Sequence of chain 1.A:
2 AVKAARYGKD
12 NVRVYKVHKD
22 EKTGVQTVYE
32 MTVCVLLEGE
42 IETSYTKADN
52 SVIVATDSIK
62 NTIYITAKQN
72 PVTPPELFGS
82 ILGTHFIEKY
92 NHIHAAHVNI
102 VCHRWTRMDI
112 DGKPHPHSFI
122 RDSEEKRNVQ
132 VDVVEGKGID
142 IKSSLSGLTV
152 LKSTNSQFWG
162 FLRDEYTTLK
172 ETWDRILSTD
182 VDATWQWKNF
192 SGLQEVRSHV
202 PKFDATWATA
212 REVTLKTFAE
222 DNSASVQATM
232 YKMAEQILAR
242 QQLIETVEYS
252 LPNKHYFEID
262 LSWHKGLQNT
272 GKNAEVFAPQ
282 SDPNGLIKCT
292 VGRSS

The protein below binds the small molecule below.
Small molecule (SMILES): O=c1[nH]c(=O)c2nn[nH]c2[nH]1

Binding-site contacts:
Ligand atom C4 contacts residue ASN254 of chain 1.A at 3.9 Å.
Ligand atom C6 contacts residue GLN228 of chain 1.A at 3.7 Å.
Ligand atom N8 contacts residue LEU170 of chain 1.A at 4.0 Å.
Ligand atom O2 contacts residue SER226 of chain 1.A at 3.6 Å.
Ligand atom N7 contacts residue THR57 of chain 2.A at 2.9 Å (h-bond).
Ligand atom O2 contacts residue ASN254 of chain 1.A at 4.2 Å.
Ligand atom O2 contacts residue GLN228 of chain 1.A at 3.8 Å.
Ligand atom N8 contacts residue THR57 of chain 2.A at 3.4 Å (h-bond).
Ligand atom O6 contacts residue TYR8 of chain 2.A at 3.9 Å.
Ligand atom C6 contacts residue PHE159 of chain 1.A at 3.5 Å (hydrophobic).
Ligand atom O2 contacts residue ARG176 of chain 1.A at 3.0 Å (salt-bridge).
Ligand atom N9 contacts residue ARG176 of chain 1.A at 3.9 Å.
Ligand atom C2 contacts residue ARG176 of chain 1.A at 3.6 Å.
Ligand atom N3 contacts residue ASN254 of chain 1.A at 3.4 Å (h-bond).
Ligand atom N3 contacts residue ARG176 of chain 1.A at 3.0 Å (salt-bridge).
Ligand atom C5 contacts residue PHE159 of chain 1.A at 3.3 Å (hydrophobic).
Ligand atom C2 contacts residue VAL227 of chain 1.A at 3.9 Å (hydrophobic).
Ligand atom N7 contacts residue PHE159 of chain 1.A at 3.5 Å.
Ligand atom N9 contacts residue ASN254 of chain 1.A at 4.2 Å.
Ligand atom O6 contacts residue ILE54 of chain 2.A at 3.7 Å.
Ligand atom N8 contacts residue ALA56 of chain 2.A at 3.9 Å.
Ligand atom C4 contacts residue PHE159 of chain 1.A at 3.3 Å (hydrophobic).
Ligand atom O6 contacts residue GLN228 of chain 1.A at 2.9 Å (h-bond).
Ligand atom N1 contacts residue GLN228 of chain 1.A at 3.0 Å (h-bond).
Ligand atom C2 contacts residue GLN228 of chain 1.A at 3.9 Å.
Ligand atom C2 contacts residue ASN254 of chain 1.A at 4.0 Å.
Ligand atom C2 contacts residue PHE159 of chain 1.A at 3.7 Å (hydrophobic).
Ligand atom N1 contacts residue PHE159 of chain 1.A at 3.6 Å.
Ligand atom O2 contacts residue VAL227 of chain 1.A at 2.8 Å (h-bond).
Ligand atom N8 contacts residue PHE159 of chain 1.A at 3.5 Å.
Ligand atom N8 contacts residue ASP58 of chain 2.A at 4.2 Å.
Ligand atom N3 contacts residue PHE159 of chain 1.A at 3.7 Å.
Ligand atom N9 contacts residue THR57 of chain 2.A at 4.2 Å.
Ligand atom O6 contacts residue THR57 of chain 2.A at 3.9 Å.
Ligand atom C5 contacts residue THR57 of chain 2.A at 4.1 Å.
Ligand atom N9 contacts residue PHE159 of chain 1.A at 3.4 Å.
Ligand atom O6 contacts residue PHE159 of chain 1.A at 4.1 Å.
Ligand atom N7 contacts residue ALA56 of chain 2.A at 3.7 Å.
Ligand atom C4 contacts residue ARG176 of chain 1.A at 3.8 Å.
Ligand atom O2 contacts residue PHE159 of chain 1.A at 4.0 Å.

Sequence of chain 2.A:
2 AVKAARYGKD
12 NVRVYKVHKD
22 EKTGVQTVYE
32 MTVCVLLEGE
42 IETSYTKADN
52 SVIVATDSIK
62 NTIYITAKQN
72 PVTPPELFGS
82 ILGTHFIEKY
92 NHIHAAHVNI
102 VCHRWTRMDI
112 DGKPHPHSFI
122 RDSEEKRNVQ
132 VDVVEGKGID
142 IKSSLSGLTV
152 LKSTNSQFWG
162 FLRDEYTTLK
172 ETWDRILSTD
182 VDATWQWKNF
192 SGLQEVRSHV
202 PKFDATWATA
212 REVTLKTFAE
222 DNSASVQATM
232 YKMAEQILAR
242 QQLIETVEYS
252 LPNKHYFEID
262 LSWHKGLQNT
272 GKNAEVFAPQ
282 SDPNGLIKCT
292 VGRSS